Binding-site contacts:
Ligand atom N2 contacts residue ASN167 of chain 1.C at 2.9 Å (h-bond).
Ligand atom C8 contacts residue THR168 of chain 1.C at 4.4 Å.
Ligand atom C7 contacts residue ARG278 of chain 1.E at 4.4 Å.
Ligand atom N2 contacts residue THR168 of chain 1.C at 4.3 Å.
Ligand atom C7 contacts residue ASN167 of chain 1.C at 3.4 Å.
Ligand atom C3 contacts residue ASN167 of chain 1.C at 3.8 Å.
Ligand atom C5 contacts residue ASN167 of chain 1.C at 3.7 Å.
Ligand atom C1 contacts residue ARG162 of chain 1.C at 3.5 Å.
Ligand atom O5 contacts residue ASN167 of chain 1.C at 2.4 Å (h-bond).
Ligand atom O7 contacts residue ARG278 of chain 1.E at 3.7 Å.
Ligand atom C1 contacts residue ASN167 of chain 1.C at 1.4 Å.
Ligand atom C8 contacts residue ASN167 of chain 1.C at 3.9 Å.
Ligand atom C4 contacts residue ASN167 of chain 1.C at 4.2 Å.
Ligand atom C2 contacts residue ASN167 of chain 1.C at 2.4 Å.
Ligand atom C6 contacts residue VAL144 of chain 1.C at 4.0 Å (hydrophobic).
Ligand atom O6 contacts residue VAL144 of chain 1.C at 4.3 Å.
Ligand atom O6 contacts residue ARG162 of chain 1.C at 4.4 Å.
Ligand atom O7 contacts residue ASN167 of chain 1.C at 3.5 Å (h-bond).
Ligand atom O5 contacts residue ARG162 of chain 1.C at 3.0 Å (salt-bridge).
Ligand atom C5 contacts residue ARG162 of chain 1.C at 4.0 Å.
Ligand atom C6 contacts residue ARG162 of chain 1.C at 4.0 Å.

Sequence of chain 1.E:
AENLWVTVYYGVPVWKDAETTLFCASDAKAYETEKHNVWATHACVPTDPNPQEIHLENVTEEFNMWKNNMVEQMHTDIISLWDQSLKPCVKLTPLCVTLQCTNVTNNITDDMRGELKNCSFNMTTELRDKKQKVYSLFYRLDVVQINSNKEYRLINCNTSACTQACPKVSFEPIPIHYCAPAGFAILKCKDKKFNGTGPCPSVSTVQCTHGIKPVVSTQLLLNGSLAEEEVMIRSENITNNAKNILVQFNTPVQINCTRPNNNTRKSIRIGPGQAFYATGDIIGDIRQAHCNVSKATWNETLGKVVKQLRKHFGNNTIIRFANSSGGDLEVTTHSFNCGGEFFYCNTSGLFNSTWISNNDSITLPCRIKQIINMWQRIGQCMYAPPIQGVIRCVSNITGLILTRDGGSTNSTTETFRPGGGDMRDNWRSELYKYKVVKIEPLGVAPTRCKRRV

The protein below binds the small molecule below.
Small molecule (SMILES): CC(=O)N[C@H]1[C@H](O[C@H]2[C@H](O)[C@@H](NC(C)=O)CO[C@@H]2CO)O[C@H](CO)[C@@H](O)[C@@H]1O

Sequence of chain 1.C:
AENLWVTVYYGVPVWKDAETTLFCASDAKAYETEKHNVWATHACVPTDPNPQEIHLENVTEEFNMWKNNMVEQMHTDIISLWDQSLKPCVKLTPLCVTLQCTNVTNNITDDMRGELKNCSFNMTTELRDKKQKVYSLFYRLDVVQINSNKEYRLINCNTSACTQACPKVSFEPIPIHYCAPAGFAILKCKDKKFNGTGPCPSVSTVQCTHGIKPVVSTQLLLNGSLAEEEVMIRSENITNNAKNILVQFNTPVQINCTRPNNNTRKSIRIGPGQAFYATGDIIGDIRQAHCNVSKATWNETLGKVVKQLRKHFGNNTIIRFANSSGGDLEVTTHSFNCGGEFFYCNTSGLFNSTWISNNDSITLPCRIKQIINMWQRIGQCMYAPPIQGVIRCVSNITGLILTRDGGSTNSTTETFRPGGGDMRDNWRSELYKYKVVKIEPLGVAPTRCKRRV